A small-molecule ligand and the protein it binds are described below.
Small molecule (SMILES): CC(=O)N[C@@H]1[C@@H](O)[C@H](O)[C@@H](CO)O[C@H]1O

Sequence of chain 1.B:
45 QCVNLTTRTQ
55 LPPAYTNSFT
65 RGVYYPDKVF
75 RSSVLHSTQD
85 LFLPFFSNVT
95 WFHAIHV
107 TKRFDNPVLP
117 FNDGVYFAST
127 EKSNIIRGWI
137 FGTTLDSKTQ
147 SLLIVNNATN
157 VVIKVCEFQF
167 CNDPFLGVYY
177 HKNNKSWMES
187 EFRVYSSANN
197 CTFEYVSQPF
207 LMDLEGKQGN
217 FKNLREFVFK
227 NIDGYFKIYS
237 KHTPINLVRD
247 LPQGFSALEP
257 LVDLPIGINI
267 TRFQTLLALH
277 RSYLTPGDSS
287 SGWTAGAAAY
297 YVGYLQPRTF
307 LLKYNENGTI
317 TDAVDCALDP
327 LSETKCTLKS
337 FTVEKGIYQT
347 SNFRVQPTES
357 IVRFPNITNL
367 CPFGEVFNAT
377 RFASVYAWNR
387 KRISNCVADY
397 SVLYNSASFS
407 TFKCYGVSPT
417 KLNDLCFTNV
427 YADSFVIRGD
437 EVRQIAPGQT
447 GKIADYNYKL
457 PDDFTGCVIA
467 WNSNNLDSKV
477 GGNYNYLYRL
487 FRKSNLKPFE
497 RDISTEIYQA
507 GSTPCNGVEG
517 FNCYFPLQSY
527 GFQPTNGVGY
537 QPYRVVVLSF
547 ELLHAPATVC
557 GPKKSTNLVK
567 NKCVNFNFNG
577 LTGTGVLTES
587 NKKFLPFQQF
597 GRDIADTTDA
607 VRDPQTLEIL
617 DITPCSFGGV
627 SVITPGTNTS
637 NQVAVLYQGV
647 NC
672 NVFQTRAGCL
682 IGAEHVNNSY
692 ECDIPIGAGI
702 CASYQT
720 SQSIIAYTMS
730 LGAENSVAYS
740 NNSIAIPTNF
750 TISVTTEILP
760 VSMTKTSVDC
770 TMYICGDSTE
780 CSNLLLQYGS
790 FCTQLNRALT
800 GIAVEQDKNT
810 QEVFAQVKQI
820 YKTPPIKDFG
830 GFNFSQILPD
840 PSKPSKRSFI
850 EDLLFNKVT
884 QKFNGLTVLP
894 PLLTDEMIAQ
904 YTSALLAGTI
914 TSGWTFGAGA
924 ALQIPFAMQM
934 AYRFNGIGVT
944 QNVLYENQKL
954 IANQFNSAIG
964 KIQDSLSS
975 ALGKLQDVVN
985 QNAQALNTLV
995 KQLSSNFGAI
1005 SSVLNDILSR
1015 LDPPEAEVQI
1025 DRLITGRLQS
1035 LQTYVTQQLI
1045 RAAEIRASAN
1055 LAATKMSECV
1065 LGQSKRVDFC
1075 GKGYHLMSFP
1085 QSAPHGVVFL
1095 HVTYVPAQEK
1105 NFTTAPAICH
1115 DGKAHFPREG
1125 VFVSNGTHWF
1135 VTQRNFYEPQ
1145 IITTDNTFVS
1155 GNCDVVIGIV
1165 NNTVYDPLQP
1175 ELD

Binding-site contacts:
Ligand atom C2 contacts residue ASN195 of chain 1.B at 4.2 Å.
Ligand atom C1 contacts residue ASN196 of chain 1.B at 1.4 Å.
Ligand atom C8 contacts residue GLU163 of chain 1.B at 3.4 Å.
Ligand atom C8 contacts residue ASN196 of chain 1.B at 4.1 Å.
Ligand atom N2 contacts residue ASN196 of chain 1.B at 3.0 Å (h-bond).
Ligand atom C7 contacts residue ASN196 of chain 1.B at 3.4 Å.
Ligand atom O5 contacts residue ASN196 of chain 1.B at 2.3 Å (h-bond).
Ligand atom O7 contacts residue ASN195 of chain 1.B at 2.9 Å (h-bond).
Ligand atom C4 contacts residue ASN196 of chain 1.B at 4.2 Å.
Ligand atom C5 contacts residue ASN196 of chain 1.B at 3.6 Å.
Ligand atom O7 contacts residue ASN196 of chain 1.B at 3.7 Å.
Ligand atom C7 contacts residue GLU163 of chain 1.B at 3.4 Å.
Ligand atom C7 contacts residue ASN195 of chain 1.B at 3.4 Å.
Ligand atom N2 contacts residue ASN195 of chain 1.B at 3.1 Å (h-bond).
Ligand atom O7 contacts residue GLU163 of chain 1.B at 2.9 Å (salt-bridge).
Ligand atom C2 contacts residue ASN196 of chain 1.B at 2.5 Å.
Ligand atom C1 contacts residue ASN195 of chain 1.B at 4.1 Å.
Ligand atom C3 contacts residue ASN196 of chain 1.B at 3.8 Å.